Sequence of chain 1.A:
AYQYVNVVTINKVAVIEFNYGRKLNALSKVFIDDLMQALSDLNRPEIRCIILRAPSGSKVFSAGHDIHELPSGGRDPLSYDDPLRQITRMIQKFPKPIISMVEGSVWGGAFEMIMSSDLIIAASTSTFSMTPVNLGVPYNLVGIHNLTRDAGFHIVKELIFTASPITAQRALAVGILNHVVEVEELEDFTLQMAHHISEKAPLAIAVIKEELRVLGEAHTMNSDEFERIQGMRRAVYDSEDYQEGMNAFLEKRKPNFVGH

This protein binds this small molecule.
Small molecule (SMILES): C[C@@H](C(=O)NCCNC(=O)CCNC(=O)[C@H](O)C(C)(C)COP(=O)(O)OP(=O)(O)OC[C@H]1O[C@@H](n2cnc3c(N)ncnc32)[C@H](O)[C@@H]1OP(=O)(O)O)S(=O)(=O)O

Binding-site contacts:
Ligand atom N3 contacts residue KGP1 of chain 1.H at 0.0 Å (h-bond).
Ligand atom CP9 contacts residue KGP1 of chain 1.H at 0.0 Å.
Ligand atom P1 contacts residue KGP1 of chain 1.H at 0.0 Å.
Ligand atom O22 contacts residue KGP1 of chain 1.H at 0.0 Å (h-bond).
Ligand atom CP5 contacts residue KGP1 of chain 1.H at 0.0 Å.
Ligand atom O33 contacts residue KGP1 of chain 1.H at 0.0 Å (h-bond).
Ligand atom O3' contacts residue KGP1 of chain 1.H at 0.0 Å (h-bond).
Ligand atom C2' contacts residue KGP1 of chain 1.H at 0.0 Å.
Ligand atom P2 contacts residue KGP1 of chain 1.H at 0.0 Å.
Ligand atom CPA contacts residue KGP1 of chain 1.H at 0.0 Å.
Ligand atom C4 contacts residue KGP1 of chain 1.H at 0.0 Å.
Ligand atom C8 contacts residue KGP1 of chain 1.H at 0.0 Å.
Ligand atom N9 contacts residue KGP1 of chain 1.H at 0.0 Å (h-bond).
Ligand atom CP8 contacts residue KGP1 of chain 1.H at 0.0 Å.
Ligand atom O31 contacts residue KGP1 of chain 1.H at 0.0 Å (h-bond).
Ligand atom C3' contacts residue KGP1 of chain 1.H at 0.0 Å.
Ligand atom N1 contacts residue KGP1 of chain 1.H at 0.0 Å (h-bond).
Ligand atom O5' contacts residue KGP1 of chain 1.H at 0.0 Å (h-bond).
Ligand atom C1' contacts residue KGP1 of chain 1.H at 0.0 Å.
Ligand atom C5 contacts residue KGP1 of chain 1.H at 0.0 Å.
Ligand atom O32 contacts residue KGP1 of chain 1.H at 0.0 Å (h-bond).
Ligand atom O6 contacts residue KGP1 of chain 1.H at 0.0 Å (h-bond).
Ligand atom OP3 contacts residue KGP1 of chain 1.H at 0.0 Å (h-bond).
Ligand atom P3 contacts residue KGP1 of chain 1.H at 0.0 Å.
Ligand atom CP7 contacts residue KGP1 of chain 1.H at 0.0 Å.
Ligand atom C4' contacts residue KGP1 of chain 1.H at 0.0 Å.
Ligand atom C2 contacts residue KGP1 of chain 1.H at 0.0 Å.
Ligand atom O11 contacts residue KGP1 of chain 1.H at 0.0 Å (h-bond).
Ligand atom N7 contacts residue KGP1 of chain 1.H at 0.0 Å (h-bond).
Ligand atom NP2 contacts residue KGP1 of chain 1.H at 0.0 Å (h-bond).
Ligand atom O4' contacts residue KGP1 of chain 1.H at 0.0 Å (h-bond).
Ligand atom CP6 contacts residue KGP1 of chain 1.H at 0.0 Å.
Ligand atom O12 contacts residue KGP1 of chain 1.H at 0.0 Å (h-bond).
Ligand atom N6 contacts residue KGP1 of chain 1.H at 0.0 Å (h-bond).
Ligand atom C5' contacts residue KGP1 of chain 1.H at 0.0 Å.
Ligand atom O7 contacts residue KGP1 of chain 1.H at 0.0 Å (h-bond).
Ligand atom O2' contacts residue KGP1 of chain 1.H at 0.0 Å (h-bond).
Ligand atom C6 contacts residue KGP1 of chain 1.H at 0.0 Å.
Ligand atom CPB contacts residue KGP1 of chain 1.H at 0.0 Å.
Ligand atom O21 contacts residue KGP1 of chain 1.H at 0.0 Å (h-bond).